Binding-site contacts:
Ligand atom C38 contacts residue ALA231 of chain 1.C at 4.0 Å (hydrophobic).
Ligand atom C40 contacts residue GLU27 of chain 1.C at 3.6 Å.
Ligand atom C08 contacts residue ASP224 of chain 1.C at 3.9 Å.
Ligand atom C44 contacts residue GLY360 of chain 1.C at 3.2 Å.
Ligand atom C35 contacts residue ASP26 of chain 1.C at 3.2 Å.
Ligand atom C47 contacts residue ARG276 of chain 1.C at 3.2 Å.
Ligand atom O13 contacts residue ASP26 of chain 1.C at 3.4 Å (salt-bridge).
Ligand atom C39 contacts residue ALA231 of chain 1.C at 3.4 Å (hydrophobic).
Ligand atom O06 contacts residue PRO272 of chain 1.C at 3.4 Å (h-bond).
Ligand atom O05 contacts residue LEU361 of chain 1.C at 3.2 Å.
Ligand atom C32 contacts residue HIS227 of chain 1.C at 3.2 Å.
Ligand atom O14 contacts residue HIS227 of chain 1.C at 3.3 Å (h-bond).
Ligand atom O06 contacts residue LEU273 of chain 1.C at 3.2 Å.
Ligand atom C41 contacts residue PRO358 of chain 1.C at 3.8 Å (hydrophobic).
Ligand atom C28 contacts residue ARG359 of chain 1.C at 3.9 Å.
Ligand atom O03 contacts residue ARG276 of chain 1.C at 3.2 Å (salt-bridge).
Ligand atom C05 contacts residue HIS227 of chain 1.C at 3.6 Å.
Ligand atom C42 contacts residue PRO358 of chain 1.C at 3.8 Å (hydrophobic).
Ligand atom O07 contacts residue GLN279 of chain 1.C at 3.7 Å.
Ligand atom O13 contacts residue ARG359 of chain 1.C at 3.2 Å.
Ligand atom C16 contacts residue LEU361 of chain 1.C at 3.9 Å (hydrophobic).
Ligand atom C44 contacts residue LEU361 of chain 1.C at 3.6 Å (hydrophobic).
Ligand atom C06 contacts residue LEU228 of chain 1.C at 3.5 Å (hydrophobic).
Ligand atom C12 contacts residue LEU361 of chain 1.C at 3.7 Å (hydrophobic).
Ligand atom C17 contacts residue LEU361 of chain 1.C at 3.8 Å (hydrophobic).
Ligand atom N01 contacts residue HIS227 of chain 1.C at 3.5 Å (h-bond).
Ligand atom C41 contacts residue GLU27 of chain 1.C at 3.2 Å.
Ligand atom O06 contacts residue THR274 of chain 1.C at 3.5 Å (h-bond).
Ligand atom O12 contacts residue GLY360 of chain 1.C at 3.8 Å.
Ligand atom C36 contacts residue ASP26 of chain 1.C at 3.3 Å.
Ligand atom O12 contacts residue ARG359 of chain 1.C at 3.6 Å.
Ligand atom C06 contacts residue HIS227 of chain 1.C at 3.2 Å.
Ligand atom C08 contacts residue LEU217 of chain 1.C at 3.9 Å (hydrophobic).
Ligand atom C40 contacts residue SER234 of chain 1.C at 3.8 Å.
Ligand atom O08 contacts residue ARG276 of chain 1.C at 3.8 Å.
Ligand atom C31 contacts residue HIS227 of chain 1.C at 3.7 Å.
Ligand atom C13 contacts residue LEU361 of chain 1.C at 3.6 Å (hydrophobic).
Ligand atom C15 contacts residue PRO272 of chain 1.C at 3.2 Å (hydrophobic).
Ligand atom C07 contacts residue ASP224 of chain 1.C at 3.7 Å.
Ligand atom C30 contacts residue HIS227 of chain 1.C at 3.2 Å.

The small molecule below binds the protein below.
Small molecule (SMILES): CC(=O)O[C@H]1C(=O)[C@@]2(C)[C@H]([C@H](OC(=O)c3ccccc3)[C@]3(O)C[C@H](OC(=O)[C@H](O)[C@@H](NC(=O)c4ccccc4)c4ccccc4)C(C)=C1C3(C)C)[C@]1(OC(C)=O)CO[C@@H]1C[C@@H]2O

Sequence of chain 1.C:
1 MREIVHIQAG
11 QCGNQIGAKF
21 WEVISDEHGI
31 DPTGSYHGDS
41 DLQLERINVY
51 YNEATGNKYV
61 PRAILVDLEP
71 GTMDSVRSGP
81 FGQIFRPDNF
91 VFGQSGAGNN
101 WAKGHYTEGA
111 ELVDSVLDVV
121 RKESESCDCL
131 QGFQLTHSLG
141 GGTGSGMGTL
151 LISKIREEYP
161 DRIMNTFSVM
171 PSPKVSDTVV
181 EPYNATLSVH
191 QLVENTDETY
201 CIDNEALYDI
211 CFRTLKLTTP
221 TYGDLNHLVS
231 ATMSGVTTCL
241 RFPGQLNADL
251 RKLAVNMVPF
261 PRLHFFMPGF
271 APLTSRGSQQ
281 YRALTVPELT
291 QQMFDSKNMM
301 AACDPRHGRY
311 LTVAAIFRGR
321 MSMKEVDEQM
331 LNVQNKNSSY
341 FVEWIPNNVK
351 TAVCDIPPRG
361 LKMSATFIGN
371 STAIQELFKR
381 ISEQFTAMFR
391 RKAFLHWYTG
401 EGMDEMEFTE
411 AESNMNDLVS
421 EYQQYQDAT